The small molecule below binds the protein below.
Small molecule (SMILES): CC(=O)N[C@@H]1[C@@H](O)[C@H](O)[C@@H](CO)O[C@H]1O

Binding-site contacts:
Ligand atom C8 contacts residue TYR142 of chain 1.C at 3.5 Å (hydrophobic).
Ligand atom O5 contacts residue ASN143 of chain 1.C at 2.4 Å (h-bond).
Ligand atom C3 contacts residue ASN143 of chain 1.C at 3.9 Å.
Ligand atom C5 contacts residue ASN143 of chain 1.C at 3.7 Å.
Ligand atom C1 contacts residue ASN143 of chain 1.C at 1.4 Å.
Ligand atom C2 contacts residue ASN143 of chain 1.C at 2.6 Å.
Ligand atom C7 contacts residue ASN143 of chain 1.C at 3.6 Å.
Ligand atom C4 contacts residue ASN143 of chain 1.C at 4.3 Å.
Ligand atom N2 contacts residue ASN143 of chain 1.C at 2.6 Å (h-bond).
Ligand atom C8 contacts residue ASN143 of chain 1.C at 3.9 Å.

Sequence of chain 1.C:
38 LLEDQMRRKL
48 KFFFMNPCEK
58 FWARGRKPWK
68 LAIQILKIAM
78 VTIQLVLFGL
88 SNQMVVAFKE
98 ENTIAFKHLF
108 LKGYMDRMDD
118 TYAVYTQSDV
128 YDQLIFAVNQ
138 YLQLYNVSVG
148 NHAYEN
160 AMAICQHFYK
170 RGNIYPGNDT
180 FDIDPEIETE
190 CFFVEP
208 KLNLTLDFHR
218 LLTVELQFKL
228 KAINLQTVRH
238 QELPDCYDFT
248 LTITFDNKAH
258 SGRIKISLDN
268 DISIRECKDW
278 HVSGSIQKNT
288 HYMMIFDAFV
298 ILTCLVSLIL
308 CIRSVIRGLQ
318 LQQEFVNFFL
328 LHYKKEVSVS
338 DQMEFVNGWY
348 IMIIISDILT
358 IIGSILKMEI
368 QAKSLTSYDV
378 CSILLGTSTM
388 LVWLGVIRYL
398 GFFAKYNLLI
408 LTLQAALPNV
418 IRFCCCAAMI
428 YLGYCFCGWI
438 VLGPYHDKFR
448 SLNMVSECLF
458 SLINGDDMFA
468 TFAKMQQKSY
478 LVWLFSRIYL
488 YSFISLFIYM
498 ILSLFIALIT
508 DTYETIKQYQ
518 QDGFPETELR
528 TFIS